Binding-site contacts:
Ligand atom C3 contacts residue ALA495 of chain 1.B at 3.9 Å (hydrophobic).
Ligand atom C5 contacts residue GLY494 of chain 1.B at 3.8 Å.
Ligand atom C4 contacts residue ALA495 of chain 1.B at 3.9 Å (hydrophobic).
Ligand atom C7 contacts residue TYR353 of chain 1.B at 3.2 Å (hydrophobic).
Ligand atom C3B contacts residue ALA495 of chain 1.B at 3.8 Å (hydrophobic).
Ligand atom C1 contacts residue TYR353 of chain 1.B at 4.0 Å (hydrophobic).
Ligand atom C4 contacts residue MET490 of chain 1.B at 3.4 Å (hydrophobic).
Ligand atom OH contacts residue TYR353 of chain 1.B at 4.1 Å.
Ligand atom CL1 contacts residue ALA495 of chain 1.B at 3.7 Å.
Ligand atom OH contacts residue SER498 of chain 1.B at 2.6 Å (h-bond).
Ligand atom C6 contacts residue TRP355 of chain 1.B at 4.0 Å (hydrophobic).
Ligand atom CL2 contacts residue LEU320 of chain 1.B at 3.4 Å.
Ligand atom C3 contacts residue GLY494 of chain 1.B at 4.1 Å.
Ligand atom CL1 contacts residue LEU499 of chain 1.B at 3.6 Å.
Ligand atom C3B contacts residue VAL317 of chain 1.B at 3.8 Å (hydrophobic).
Ligand atom CL1 contacts residue SER498 of chain 1.B at 3.9 Å.
Ligand atom C4B contacts residue SER321 of chain 1.B at 4.0 Å.
Ligand atom C1B contacts residue VAL317 of chain 1.B at 3.6 Å (hydrophobic).
Ligand atom N contacts residue VAL317 of chain 1.B at 3.9 Å.
Ligand atom C2B contacts residue ALA495 of chain 1.B at 3.6 Å (hydrophobic).
Ligand atom C4B contacts residue TYR323 of chain 1.B at 3.6 Å (hydrophobic).
Ligand atom C2B contacts residue VAL317 of chain 1.B at 3.4 Å (hydrophobic).
Ligand atom OXT contacts residue TYR316 of chain 1.B at 3.6 Å.
Ligand atom C2 contacts residue LEU320 of chain 1.B at 4.0 Å (hydrophobic).
Ligand atom CL1 contacts residue VAL317 of chain 1.B at 3.7 Å.
Ligand atom C4 contacts residue VAL491 of chain 1.B at 3.9 Å (hydrophobic).
Ligand atom C4 contacts residue GLY494 of chain 1.B at 3.8 Å.
Ligand atom OXT contacts residue TYR353 of chain 1.B at 2.1 Å (h-bond).
Ligand atom CL2 contacts residue VAL491 of chain 1.B at 4.0 Å.
Ligand atom C5 contacts residue MET490 of chain 1.B at 4.0 Å (hydrophobic).
Ligand atom C1 contacts residue LEU320 of chain 1.B at 4.0 Å (hydrophobic).
Ligand atom C5 contacts residue TRP355 of chain 1.B at 3.9 Å (hydrophobic).
Ligand atom OH contacts residue VAL317 of chain 1.B at 3.6 Å.
Ligand atom C7B contacts residue ALA495 of chain 1.B at 4.1 Å (hydrophobic).
Ligand atom C5B contacts residue SER321 of chain 1.B at 3.7 Å.
Ligand atom C1 contacts residue SER498 of chain 1.B at 4.1 Å.
Ligand atom OXT contacts residue SER498 of chain 1.B at 4.1 Å.
Ligand atom C7 contacts residue SER498 of chain 1.B at 3.5 Å.
Ligand atom C6 contacts residue TYR353 of chain 1.B at 3.6 Å (hydrophobic).
Ligand atom C5B contacts residue VAL491 of chain 1.B at 3.9 Å (hydrophobic).

Sequence of chain 1.B:
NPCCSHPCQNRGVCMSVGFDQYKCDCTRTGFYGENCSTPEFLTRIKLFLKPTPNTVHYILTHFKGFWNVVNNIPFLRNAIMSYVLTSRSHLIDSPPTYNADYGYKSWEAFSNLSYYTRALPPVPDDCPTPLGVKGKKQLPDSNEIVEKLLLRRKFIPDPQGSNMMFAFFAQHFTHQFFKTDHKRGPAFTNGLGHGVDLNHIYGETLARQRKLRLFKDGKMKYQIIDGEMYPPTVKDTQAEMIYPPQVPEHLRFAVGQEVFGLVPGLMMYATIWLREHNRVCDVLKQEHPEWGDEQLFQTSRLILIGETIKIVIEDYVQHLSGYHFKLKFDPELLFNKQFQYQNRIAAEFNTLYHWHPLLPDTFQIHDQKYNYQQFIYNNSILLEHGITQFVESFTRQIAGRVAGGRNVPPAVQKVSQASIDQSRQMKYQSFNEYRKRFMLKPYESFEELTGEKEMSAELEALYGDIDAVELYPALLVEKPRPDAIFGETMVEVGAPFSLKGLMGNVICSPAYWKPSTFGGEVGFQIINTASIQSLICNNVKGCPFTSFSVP

The small molecule below binds the protein below.
Small molecule (SMILES): Cc1ccc(Cl)c(Nc2ccccc2C(=O)O)c1Cl